This protein binds this small molecule.
Small molecule (SMILES): CCC[C@@H](C)[C@H](N)C(=O)O

Sequence of chain 1.A:
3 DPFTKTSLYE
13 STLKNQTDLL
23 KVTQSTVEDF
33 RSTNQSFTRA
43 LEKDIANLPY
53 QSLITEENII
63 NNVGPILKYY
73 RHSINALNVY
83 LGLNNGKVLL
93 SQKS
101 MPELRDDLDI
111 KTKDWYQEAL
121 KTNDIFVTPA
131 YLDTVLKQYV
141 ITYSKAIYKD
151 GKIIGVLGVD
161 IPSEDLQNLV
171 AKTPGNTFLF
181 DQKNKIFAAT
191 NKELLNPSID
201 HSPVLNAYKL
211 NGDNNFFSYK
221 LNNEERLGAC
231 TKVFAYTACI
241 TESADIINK

Binding-site contacts:
Ligand atom CA contacts residue ASP160 of chain 1.A at 3.7 Å.
Ligand atom O contacts residue TYR131 of chain 1.A at 3.6 Å.
Ligand atom CAA contacts residue LEU108 of chain 1.A at 4.1 Å (hydrophobic).
Ligand atom CAB contacts residue ASN80 of chain 1.A at 4.2 Å.
Ligand atom CAA contacts residue LEU92 of chain 1.A at 3.8 Å (hydrophobic).
Ligand atom N contacts residue ASP133 of chain 1.A at 2.8 Å (salt-bridge).
Ligand atom O contacts residue ASP133 of chain 1.A at 3.5 Å (salt-bridge).
Ligand atom CAB contacts residue LEU108 of chain 1.A at 4.0 Å (hydrophobic).
Ligand atom CAB contacts residue ASP133 of chain 1.A at 4.1 Å.
Ligand atom CA contacts residue TYR131 of chain 1.A at 3.4 Å (hydrophobic).
Ligand atom OXT contacts residue TRP115 of chain 1.A at 2.9 Å (h-bond).
Ligand atom CG1 contacts residue TRP115 of chain 1.A at 3.6 Å (hydrophobic).
Ligand atom OXT contacts residue TYR131 of chain 1.A at 4.3 Å.
Ligand atom CB contacts residue TYR82 of chain 1.A at 3.6 Å (hydrophobic).
Ligand atom CG1 contacts residue TYR82 of chain 1.A at 3.5 Å (hydrophobic).
Ligand atom CAA contacts residue VAL135 of chain 1.A at 2.7 Å (hydrophobic).
Ligand atom CA contacts residue TYR82 of chain 1.A at 3.5 Å (hydrophobic).
Ligand atom N contacts residue ASP160 of chain 1.A at 2.7 Å (salt-bridge).
Ligand atom CAA contacts residue GLN94 of chain 1.A at 3.8 Å.
Ligand atom OXT contacts residue LYS113 of chain 1.A at 2.9 Å (salt-bridge).
Ligand atom N contacts residue TYR82 of chain 1.A at 3.8 Å.
Ligand atom O contacts residue LYS113 of chain 1.A at 3.9 Å.
Ligand atom N contacts residue TYR131 of chain 1.A at 2.8 Å (h-bond).
Ligand atom CAB contacts residue LEU92 of chain 1.A at 3.9 Å (hydrophobic).
Ligand atom C contacts residue TYR131 of chain 1.A at 3.6 Å (hydrophobic).
Ligand atom CB contacts residue ASP160 of chain 1.A at 3.9 Å.
Ligand atom CB contacts residue TRP115 of chain 1.A at 4.4 Å (hydrophobic).
Ligand atom CA contacts residue ASP133 of chain 1.A at 3.8 Å.
Ligand atom CA contacts residue TRP115 of chain 1.A at 3.7 Å (hydrophobic).
Ligand atom OXT contacts residue THR134 of chain 1.A at 3.7 Å.
Ligand atom O contacts residue THR134 of chain 1.A at 2.6 Å (h-bond).
Ligand atom C contacts residue TRP115 of chain 1.A at 3.6 Å (hydrophobic).
Ligand atom CG2 contacts residue ASP133 of chain 1.A at 3.4 Å.
Ligand atom CG1 contacts residue LEU108 of chain 1.A at 4.3 Å (hydrophobic).
Ligand atom CB contacts residue ASP133 of chain 1.A at 4.0 Å.
Ligand atom CAB contacts residue VAL135 of chain 1.A at 4.0 Å (hydrophobic).
Ligand atom C contacts residue THR134 of chain 1.A at 3.5 Å.
Ligand atom CAA contacts residue ASP133 of chain 1.A at 4.2 Å.
Ligand atom C contacts residue LYS113 of chain 1.A at 3.8 Å.
Ligand atom C contacts residue ASP133 of chain 1.A at 4.1 Å.